Binding-site contacts:
Ligand atom C4 contacts residue GLY92 of chain 6.A at 4.1 Å.
Ligand atom C5 contacts residue PHE159 of chain 6.A at 3.4 Å (hydrophobic).
Ligand atom C5 contacts residue GLY92 of chain 6.A at 3.5 Å.
Ligand atom C6 contacts residue GLY92 of chain 6.A at 3.8 Å.
Ligand atom N1 contacts residue ILE178 of chain 6.A at 3.8 Å.
Ligand atom C5 contacts residue ILE178 of chain 6.A at 3.9 Å (hydrophobic).
Ligand atom N9 contacts residue CYS91 of chain 6.A at 3.6 Å.
Ligand atom C8 contacts residue ARG217 of chain 6.A at 4.1 Å.
Ligand atom C2 contacts residue ILE178 of chain 6.A at 3.6 Å (hydrophobic).
Ligand atom C4 contacts residue PHE159 of chain 6.A at 3.6 Å (hydrophobic).
Ligand atom C5 contacts residue ASP204 of chain 6.A at 3.8 Å.
Ligand atom N7 contacts residue PHE159 of chain 6.A at 3.8 Å.
Ligand atom N3 contacts residue PHE159 of chain 6.A at 3.7 Å.
Ligand atom C2 contacts residue MET180 of chain 6.A at 3.8 Å (hydrophobic).
Ligand atom C6 contacts residue PHE159 of chain 6.A at 3.5 Å (hydrophobic).
Ligand atom C8 contacts residue THR90 of chain 6.A at 3.3 Å.
Ligand atom N1 contacts residue PHE159 of chain 6.A at 3.7 Å.
Ligand atom N9 contacts residue PHE159 of chain 6.A at 4.1 Å.
Ligand atom O6 contacts residue GLY92 of chain 6.A at 3.5 Å.
Ligand atom N9 contacts residue THR90 of chain 6.A at 3.3 Å (h-bond).
Ligand atom C8 contacts residue SER203 of chain 6.A at 3.1 Å.
Ligand atom C8 contacts residue GLY92 of chain 6.A at 4.0 Å.
Ligand atom N3 contacts residue MET180 of chain 6.A at 3.7 Å.
Ligand atom C8 contacts residue CYS91 of chain 6.A at 3.3 Å (hydrophobic).
Ligand atom N3 contacts residue GLU179 of chain 6.A at 3.5 Å.
Ligand atom C8 contacts residue ASP204 of chain 6.A at 3.4 Å.
Ligand atom N7 contacts residue CYS91 of chain 6.A at 3.3 Å.
Ligand atom N7 contacts residue SER203 of chain 6.A at 3.5 Å (h-bond).
Ligand atom C6 contacts residue ILE178 of chain 6.A at 3.9 Å (hydrophobic).
Ligand atom C2 contacts residue PHE159 of chain 6.A at 3.6 Å (hydrophobic).
Ligand atom C4 contacts residue ILE178 of chain 6.A at 3.8 Å (hydrophobic).
Ligand atom O6 contacts residue PHE159 of chain 6.A at 4.0 Å.
Ligand atom C5 contacts residue CYS91 of chain 6.A at 3.8 Å (hydrophobic).
Ligand atom O6 contacts residue ASP204 of chain 6.A at 3.9 Å.
Ligand atom O6 contacts residue LEU206 of chain 6.A at 4.0 Å.
Ligand atom N7 contacts residue ASP204 of chain 6.A at 2.7 Å (salt-bridge).
Ligand atom N3 contacts residue ILE178 of chain 6.A at 3.6 Å.
Ligand atom C2 contacts residue GLU179 of chain 6.A at 3.9 Å.
Ligand atom C4 contacts residue CYS91 of chain 6.A at 4.0 Å (hydrophobic).
Ligand atom N7 contacts residue GLY92 of chain 6.A at 3.5 Å (h-bond).

A protein and the small-molecule ligand that binds it are described below.
Small molecule (SMILES): O=c1[nH]cnc2nc[nH]c12

Sequence of chain 6.A:
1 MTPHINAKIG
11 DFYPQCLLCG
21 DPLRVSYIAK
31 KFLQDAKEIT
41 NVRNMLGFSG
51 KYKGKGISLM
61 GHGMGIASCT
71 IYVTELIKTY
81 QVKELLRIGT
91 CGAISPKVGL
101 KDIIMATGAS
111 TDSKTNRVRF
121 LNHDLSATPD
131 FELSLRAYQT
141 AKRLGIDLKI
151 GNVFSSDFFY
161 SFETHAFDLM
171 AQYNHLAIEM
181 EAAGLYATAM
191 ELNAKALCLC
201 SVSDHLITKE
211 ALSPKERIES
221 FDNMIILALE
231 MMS